A protein and the small-molecule ligand that binds it are described below.
Small molecule (SMILES): OC[C@H]1O[C@@H](NC(=S)N/N=C/c2ccc(F)cc2)[C@H](O)[C@@H](O)[C@@H]1O

Binding-site contacts:
Ligand atom N1 contacts residue GLU190 of chain 1.A at 3.4 Å (salt-bridge).
Ligand atom C9 contacts residue ARG60 of chain 1.A at 3.6 Å.
Ligand atom C10 contacts residue PHE37 of chain 2.A at 3.9 Å (hydrophobic).
Ligand atom C8 contacts residue THR38 of chain 2.A at 3.4 Å.
Ligand atom F1 contacts residue LEU63 of chain 1.A at 3.5 Å.
Ligand atom C10 contacts residue VAL40 of chain 2.A at 3.6 Å (hydrophobic).
Ligand atom C11 contacts residue ARG60 of chain 1.A at 3.7 Å.
Ligand atom C7 contacts residue THR38 of chain 2.A at 3.7 Å.
Ligand atom S1 contacts residue THR38 of chain 2.A at 3.9 Å.
Ligand atom N2 contacts residue THR38 of chain 2.A at 2.7 Å (h-bond).
Ligand atom C8 contacts residue VAL40 of chain 2.A at 3.6 Å (hydrophobic).
Ligand atom N3 contacts residue GLU190 of chain 1.A at 3.9 Å.
Ligand atom C13 contacts residue TRP189 of chain 1.A at 3.8 Å (hydrophobic).
Ligand atom N1 contacts residue LYS191 of chain 1.A at 3.9 Å.
Ligand atom O2 contacts residue GLU190 of chain 1.A at 3.8 Å.
Ligand atom C13 contacts residue PRO188 of chain 1.A at 3.8 Å (hydrophobic).
Ligand atom C11 contacts residue VAL64 of chain 1.A at 3.8 Å (hydrophobic).
Ligand atom C14 contacts residue PRO188 of chain 1.A at 3.8 Å (hydrophobic).
Ligand atom O3 contacts residue TYR226 of chain 1.A at 3.4 Å.
Ligand atom C10 contacts residue ARG60 of chain 1.A at 3.6 Å.
Ligand atom C7 contacts residue LYS191 of chain 1.A at 3.7 Å.
Ligand atom O2 contacts residue LYS191 of chain 1.A at 3.7 Å.
Ligand atom N2 contacts residue LYS191 of chain 1.A at 3.4 Å.
Ligand atom C2 contacts residue GLU190 of chain 1.A at 3.4 Å.
Ligand atom N3 contacts residue LYS191 of chain 1.A at 3.6 Å.
Ligand atom C8 contacts residue ARG60 of chain 1.A at 3.5 Å.
Ligand atom C12 contacts residue TRP67 of chain 1.A at 3.8 Å (hydrophobic).
Ligand atom C10 contacts residue VAL64 of chain 1.A at 3.9 Å (hydrophobic).
Ligand atom N2 contacts residue ARG60 of chain 1.A at 3.5 Å (salt-bridge).
Ligand atom C9 contacts residue VAL40 of chain 2.A at 3.7 Å (hydrophobic).
Ligand atom C13 contacts residue TRP67 of chain 1.A at 3.9 Å (hydrophobic).
Ligand atom C1 contacts residue GLU190 of chain 1.A at 3.9 Å.
Ligand atom O6 contacts residue ASN187 of chain 1.A at 3.6 Å.
Ligand atom C3 contacts residue GLU190 of chain 1.A at 3.9 Å.
Ligand atom N3 contacts residue ARG60 of chain 1.A at 3.4 Å (salt-bridge).
Ligand atom N3 contacts residue THR38 of chain 2.A at 3.5 Å (h-bond).
Ligand atom O3 contacts residue GLU190 of chain 1.A at 2.9 Å (salt-bridge).
Ligand atom C14 contacts residue GLU190 of chain 1.A at 3.6 Å.
Ligand atom O2 contacts residue ALA192 of chain 1.A at 2.9 Å (h-bond).
Ligand atom F1 contacts residue PRO229 of chain 1.A at 3.2 Å.

Sequence of chain 1.A:
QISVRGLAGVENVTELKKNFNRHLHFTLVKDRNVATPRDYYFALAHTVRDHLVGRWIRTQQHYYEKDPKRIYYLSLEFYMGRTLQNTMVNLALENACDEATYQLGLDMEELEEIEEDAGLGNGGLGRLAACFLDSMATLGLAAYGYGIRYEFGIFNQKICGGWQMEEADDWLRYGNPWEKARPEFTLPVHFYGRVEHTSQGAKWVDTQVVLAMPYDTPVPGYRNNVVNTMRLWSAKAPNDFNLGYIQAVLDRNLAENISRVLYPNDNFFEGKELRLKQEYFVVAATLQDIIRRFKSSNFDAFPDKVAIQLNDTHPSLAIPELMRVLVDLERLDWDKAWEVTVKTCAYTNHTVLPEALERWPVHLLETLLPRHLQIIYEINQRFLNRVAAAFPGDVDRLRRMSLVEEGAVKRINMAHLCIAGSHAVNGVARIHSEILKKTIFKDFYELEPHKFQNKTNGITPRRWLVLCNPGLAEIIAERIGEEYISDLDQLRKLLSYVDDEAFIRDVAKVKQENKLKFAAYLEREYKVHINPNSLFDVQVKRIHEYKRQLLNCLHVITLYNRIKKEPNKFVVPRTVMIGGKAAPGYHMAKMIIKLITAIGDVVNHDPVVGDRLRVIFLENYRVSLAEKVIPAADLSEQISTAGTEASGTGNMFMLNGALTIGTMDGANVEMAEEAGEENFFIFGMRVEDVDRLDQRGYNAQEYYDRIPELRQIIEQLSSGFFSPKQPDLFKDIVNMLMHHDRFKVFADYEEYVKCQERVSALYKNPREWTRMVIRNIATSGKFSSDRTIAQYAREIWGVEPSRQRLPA

Sequence of chain 2.A:
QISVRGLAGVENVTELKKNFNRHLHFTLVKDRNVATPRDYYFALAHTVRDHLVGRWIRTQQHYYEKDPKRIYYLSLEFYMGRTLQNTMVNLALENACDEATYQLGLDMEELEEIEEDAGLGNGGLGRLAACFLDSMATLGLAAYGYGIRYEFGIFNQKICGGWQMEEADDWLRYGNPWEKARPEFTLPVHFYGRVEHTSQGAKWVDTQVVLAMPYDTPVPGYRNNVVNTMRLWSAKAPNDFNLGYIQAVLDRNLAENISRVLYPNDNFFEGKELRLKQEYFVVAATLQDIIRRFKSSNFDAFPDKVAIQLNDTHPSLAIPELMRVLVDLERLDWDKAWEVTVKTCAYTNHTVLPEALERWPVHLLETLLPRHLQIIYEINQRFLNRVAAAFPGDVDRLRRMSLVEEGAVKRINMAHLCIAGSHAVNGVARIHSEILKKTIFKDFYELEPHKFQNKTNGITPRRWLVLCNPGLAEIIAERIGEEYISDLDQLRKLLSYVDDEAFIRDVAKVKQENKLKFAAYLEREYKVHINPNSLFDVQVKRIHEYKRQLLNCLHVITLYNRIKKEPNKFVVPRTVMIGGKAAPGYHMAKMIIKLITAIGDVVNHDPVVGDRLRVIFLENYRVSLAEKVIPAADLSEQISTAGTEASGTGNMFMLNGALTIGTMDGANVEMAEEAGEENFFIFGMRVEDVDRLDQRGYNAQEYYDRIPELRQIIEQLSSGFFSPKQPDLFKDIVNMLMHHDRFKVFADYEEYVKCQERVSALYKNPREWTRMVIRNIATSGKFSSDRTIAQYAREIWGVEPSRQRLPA